Sequence of chain 1.A:
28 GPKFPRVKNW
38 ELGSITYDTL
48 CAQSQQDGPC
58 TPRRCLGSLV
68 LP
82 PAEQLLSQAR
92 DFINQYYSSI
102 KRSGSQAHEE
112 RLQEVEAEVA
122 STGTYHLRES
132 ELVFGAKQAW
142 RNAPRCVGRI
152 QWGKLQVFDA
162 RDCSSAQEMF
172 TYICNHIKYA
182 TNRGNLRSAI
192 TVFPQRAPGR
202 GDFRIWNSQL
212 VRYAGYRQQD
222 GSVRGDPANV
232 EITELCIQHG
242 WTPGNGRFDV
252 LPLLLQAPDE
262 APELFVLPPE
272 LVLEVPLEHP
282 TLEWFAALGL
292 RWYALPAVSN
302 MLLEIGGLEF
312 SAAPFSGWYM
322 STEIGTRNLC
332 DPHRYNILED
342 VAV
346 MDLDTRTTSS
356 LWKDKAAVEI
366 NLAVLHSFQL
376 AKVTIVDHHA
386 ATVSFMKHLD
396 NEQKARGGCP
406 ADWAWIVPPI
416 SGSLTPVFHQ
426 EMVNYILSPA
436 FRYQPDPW

The protein below binds the small molecule below.
Small molecule (SMILES): CNCCN(C)c1cccc(CCc2cc(C)cc(N)n2)c1

Binding-site contacts:
Ligand atom C21 contacts residue TYR438 of chain 1.A at 3.6 Å (hydrophobic).
Ligand atom C09 contacts residue HEM1 of chain 1.C at 3.5 Å.
Ligand atom N01 contacts residue GLU324 of chain 1.A at 2.7 Å (salt-bridge).
Ligand atom C02 contacts residue TRP319 of chain 1.A at 3.7 Å (hydrophobic).
Ligand atom C05 contacts residue VAL299 of chain 1.A at 3.6 Å (hydrophobic).
Ligand atom C15 contacts residue VAL299 of chain 1.A at 3.5 Å (hydrophobic).
Ligand atom C09 contacts residue GLU324 of chain 1.A at 3.4 Å.
Ligand atom C07 contacts residue PHE316 of chain 1.A at 3.6 Å (hydrophobic).
Ligand atom C07 contacts residue GLY318 of chain 1.A at 3.5 Å.
Ligand atom C17 contacts residue VAL299 of chain 1.A at 3.5 Å (hydrophobic).
Ligand atom C03 contacts residue HEM1 of chain 1.C at 3.2 Å.
Ligand atom C05 contacts residue PRO297 of chain 1.A at 3.8 Å (hydrophobic).
Ligand atom C04 contacts residue PRO297 of chain 1.A at 3.7 Å (hydrophobic).
Ligand atom N02 contacts residue GLU324 of chain 1.A at 2.8 Å (salt-bridge).
Ligand atom C16 contacts residue VAL299 of chain 1.A at 3.6 Å (hydrophobic).
Ligand atom C14 contacts residue VAL299 of chain 1.A at 3.5 Å (hydrophobic).
Ligand atom N20 contacts residue TYR438 of chain 1.A at 3.7 Å.
Ligand atom C06 contacts residue GLU324 of chain 1.A at 3.5 Å.
Ligand atom C07 contacts residue HEM1 of chain 1.C at 3.5 Å.
Ligand atom C07 contacts residue PRO297 of chain 1.A at 3.7 Å (hydrophobic).
Ligand atom C12 contacts residue HEM1 of chain 1.C at 3.5 Å.
Ligand atom N20 contacts residue HEM1 of chain 1.C at 3.1 Å (h-bond).
Ligand atom C02 contacts residue GLU324 of chain 1.A at 3.6 Å.
Ligand atom N02 contacts residue HEM1 of chain 1.C at 3.3 Å.
Ligand atom C02 contacts residue HEM1 of chain 1.C at 3.6 Å.
Ligand atom C21 contacts residue TRP410 of chain 1.A at 3.5 Å (hydrophobic).
Ligand atom N01 contacts residue PRO297 of chain 1.A at 3.6 Å.
Ligand atom C08 contacts residue GLU324 of chain 1.A at 3.5 Å.
Ligand atom C11 contacts residue VAL299 of chain 1.A at 3.6 Å (hydrophobic).
Ligand atom C02 contacts residue PRO297 of chain 1.A at 3.8 Å (hydrophobic).
Ligand atom N02 contacts residue TRP319 of chain 1.A at 2.8 Å (h-bond).
Ligand atom C13 contacts residue VAL299 of chain 1.A at 3.5 Å (hydrophobic).
Ligand atom C13 contacts residue HEM1 of chain 1.C at 3.4 Å.
Ligand atom C06 contacts residue PRO297 of chain 1.A at 3.6 Å (hydrophobic).
Ligand atom N02 contacts residue TYR320 of chain 1.A at 3.6 Å.
Ligand atom C12 contacts residue VAL299 of chain 1.A at 3.6 Å (hydrophobic).
Ligand atom C11 contacts residue HEM1 of chain 1.C at 3.7 Å.
Ligand atom N20 contacts residue TRP410 of chain 1.A at 3.7 Å.
Ligand atom C17 contacts residue ASN301 of chain 1.A at 3.5 Å.
Ligand atom C14 contacts residue HEM1 of chain 1.C at 3.3 Å.